Binding-site contacts:
Ligand atom C contacts residue ARG49 of chain 48.A at 3.4 Å.
Ligand atom N contacts residue ARG49 of chain 48.A at 3.6 Å.
Ligand atom CD contacts residue LEU52 of chain 48.A at 3.5 Å (hydrophobic).
Ligand atom NH2 contacts residue ARG50 of chain 48.A at 3.3 Å (salt-bridge).
Ligand atom CD contacts residue ARG50 of chain 48.A at 3.6 Å.
Ligand atom CB contacts residue MET259 of chain 48.A at 3.8 Å (hydrophobic).
Ligand atom N contacts residue ASP258 of chain 48.A at 2.9 Å (salt-bridge).
Ligand atom CA contacts residue ARG50 of chain 48.A at 3.5 Å.
Ligand atom CG2 contacts residue ALA42 of chain 48.A at 3.7 Å (hydrophobic).
Ligand atom CD2 contacts residue ASP258 of chain 48.A at 3.5 Å.
Ligand atom C contacts residue ILE39 of chain 48.A at 3.6 Å (hydrophobic).
Ligand atom CB contacts residue ARG50 of chain 48.A at 3.7 Å.
Ligand atom NE contacts residue ASP53 of chain 48.A at 3.7 Å.
Ligand atom N contacts residue ASP258 of chain 48.A at 2.8 Å (salt-bridge).
Ligand atom OG1 contacts residue ILE39 of chain 48.A at 3.5 Å.
Ligand atom O contacts residue ILE39 of chain 48.A at 3.6 Å.
Ligand atom N contacts residue ARG49 of chain 48.A at 3.0 Å (salt-bridge).
Ligand atom N contacts residue ASP258 of chain 48.A at 3.0 Å (salt-bridge).
Ligand atom CG2 contacts residue MET259 of chain 48.A at 3.7 Å (hydrophobic).
Ligand atom CB contacts residue ASP258 of chain 48.A at 3.7 Å.
Ligand atom NH1 contacts residue THR246 of chain 48.A at 3.0 Å (h-bond).
Ligand atom CD2 contacts residue ARG43 of chain 48.A at 3.7 Å.
Ligand atom CB contacts residue ASP258 of chain 48.A at 3.5 Å.
Ligand atom OG1 contacts residue MET259 of chain 48.A at 2.8 Å (h-bond).
Ligand atom CA contacts residue ASP258 of chain 48.A at 3.7 Å.
Ligand atom CB contacts residue ARG49 of chain 48.A at 3.5 Å.
Ligand atom N contacts residue ARG49 of chain 48.A at 3.6 Å.
Ligand atom CB contacts residue ILE39 of chain 48.A at 3.6 Å (hydrophobic).
Ligand atom O contacts residue ARG43 of chain 48.A at 3.0 Å (salt-bridge).
Ligand atom CA contacts residue ARG49 of chain 48.A at 3.5 Å.
Ligand atom C contacts residue ASP258 of chain 48.A at 3.7 Å.
Ligand atom CA contacts residue ASP258 of chain 48.A at 3.7 Å.
Ligand atom O contacts residue ARG50 of chain 48.A at 3.6 Å.
Ligand atom O contacts residue ARG49 of chain 48.A at 3.1 Å (salt-bridge).
Ligand atom C contacts residue ASP258 of chain 48.A at 3.6 Å.
Ligand atom N contacts residue ILE39 of chain 48.A at 3.7 Å.
Ligand atom NH1 contacts residue ASP228 of chain 48.A at 2.7 Å (salt-bridge).
Ligand atom CA contacts residue ASP258 of chain 48.A at 3.5 Å.
Ligand atom OG1 contacts residue ASP258 of chain 48.A at 3.3 Å.
Ligand atom O contacts residue ARG43 of chain 48.A at 3.1 Å (salt-bridge).

Sequence of chain 48.A:
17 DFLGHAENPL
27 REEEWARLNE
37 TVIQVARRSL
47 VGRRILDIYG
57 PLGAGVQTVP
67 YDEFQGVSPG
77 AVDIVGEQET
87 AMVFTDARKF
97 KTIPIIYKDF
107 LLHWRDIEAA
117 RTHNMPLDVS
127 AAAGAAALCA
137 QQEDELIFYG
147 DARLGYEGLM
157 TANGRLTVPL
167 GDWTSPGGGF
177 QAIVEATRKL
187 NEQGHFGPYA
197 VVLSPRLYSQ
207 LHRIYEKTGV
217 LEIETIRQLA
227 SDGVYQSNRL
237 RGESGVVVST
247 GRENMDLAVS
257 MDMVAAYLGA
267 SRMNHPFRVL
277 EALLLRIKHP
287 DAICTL

A protein and the small-molecule ligand that binds it are described below.
Small molecule (SMILES): CC(C)C[C@H](NC(=O)CN)C(=O)N[C@H](C(=O)N[C@H](C(=O)NCC(=O)N[C@@H](CO)C(=O)N[C@@H](CC(C)C)C(=O)N[C@@H](CCCN=C(N)N)C(=O)NCC=O)C(C)C)[C@@H](C)O